The protein below binds the small molecule below.
Small molecule (SMILES): Nc1ccn([C@@H]2O[C@H](CO[P](=O)(O)O[C@H]3[C@@H](O)[C@H](n4cnc5c(N)ncnc54)O[C@@H]3COP(=O)=O)[C@@H](O[P](=O)(O)OC[C@H]3O[C@@H](n4cnc5c(N)ncnc54)[C@H](O)[C@@H]3O)[C@H]2O)c(=O)n1

Sequence of chain 1.A:
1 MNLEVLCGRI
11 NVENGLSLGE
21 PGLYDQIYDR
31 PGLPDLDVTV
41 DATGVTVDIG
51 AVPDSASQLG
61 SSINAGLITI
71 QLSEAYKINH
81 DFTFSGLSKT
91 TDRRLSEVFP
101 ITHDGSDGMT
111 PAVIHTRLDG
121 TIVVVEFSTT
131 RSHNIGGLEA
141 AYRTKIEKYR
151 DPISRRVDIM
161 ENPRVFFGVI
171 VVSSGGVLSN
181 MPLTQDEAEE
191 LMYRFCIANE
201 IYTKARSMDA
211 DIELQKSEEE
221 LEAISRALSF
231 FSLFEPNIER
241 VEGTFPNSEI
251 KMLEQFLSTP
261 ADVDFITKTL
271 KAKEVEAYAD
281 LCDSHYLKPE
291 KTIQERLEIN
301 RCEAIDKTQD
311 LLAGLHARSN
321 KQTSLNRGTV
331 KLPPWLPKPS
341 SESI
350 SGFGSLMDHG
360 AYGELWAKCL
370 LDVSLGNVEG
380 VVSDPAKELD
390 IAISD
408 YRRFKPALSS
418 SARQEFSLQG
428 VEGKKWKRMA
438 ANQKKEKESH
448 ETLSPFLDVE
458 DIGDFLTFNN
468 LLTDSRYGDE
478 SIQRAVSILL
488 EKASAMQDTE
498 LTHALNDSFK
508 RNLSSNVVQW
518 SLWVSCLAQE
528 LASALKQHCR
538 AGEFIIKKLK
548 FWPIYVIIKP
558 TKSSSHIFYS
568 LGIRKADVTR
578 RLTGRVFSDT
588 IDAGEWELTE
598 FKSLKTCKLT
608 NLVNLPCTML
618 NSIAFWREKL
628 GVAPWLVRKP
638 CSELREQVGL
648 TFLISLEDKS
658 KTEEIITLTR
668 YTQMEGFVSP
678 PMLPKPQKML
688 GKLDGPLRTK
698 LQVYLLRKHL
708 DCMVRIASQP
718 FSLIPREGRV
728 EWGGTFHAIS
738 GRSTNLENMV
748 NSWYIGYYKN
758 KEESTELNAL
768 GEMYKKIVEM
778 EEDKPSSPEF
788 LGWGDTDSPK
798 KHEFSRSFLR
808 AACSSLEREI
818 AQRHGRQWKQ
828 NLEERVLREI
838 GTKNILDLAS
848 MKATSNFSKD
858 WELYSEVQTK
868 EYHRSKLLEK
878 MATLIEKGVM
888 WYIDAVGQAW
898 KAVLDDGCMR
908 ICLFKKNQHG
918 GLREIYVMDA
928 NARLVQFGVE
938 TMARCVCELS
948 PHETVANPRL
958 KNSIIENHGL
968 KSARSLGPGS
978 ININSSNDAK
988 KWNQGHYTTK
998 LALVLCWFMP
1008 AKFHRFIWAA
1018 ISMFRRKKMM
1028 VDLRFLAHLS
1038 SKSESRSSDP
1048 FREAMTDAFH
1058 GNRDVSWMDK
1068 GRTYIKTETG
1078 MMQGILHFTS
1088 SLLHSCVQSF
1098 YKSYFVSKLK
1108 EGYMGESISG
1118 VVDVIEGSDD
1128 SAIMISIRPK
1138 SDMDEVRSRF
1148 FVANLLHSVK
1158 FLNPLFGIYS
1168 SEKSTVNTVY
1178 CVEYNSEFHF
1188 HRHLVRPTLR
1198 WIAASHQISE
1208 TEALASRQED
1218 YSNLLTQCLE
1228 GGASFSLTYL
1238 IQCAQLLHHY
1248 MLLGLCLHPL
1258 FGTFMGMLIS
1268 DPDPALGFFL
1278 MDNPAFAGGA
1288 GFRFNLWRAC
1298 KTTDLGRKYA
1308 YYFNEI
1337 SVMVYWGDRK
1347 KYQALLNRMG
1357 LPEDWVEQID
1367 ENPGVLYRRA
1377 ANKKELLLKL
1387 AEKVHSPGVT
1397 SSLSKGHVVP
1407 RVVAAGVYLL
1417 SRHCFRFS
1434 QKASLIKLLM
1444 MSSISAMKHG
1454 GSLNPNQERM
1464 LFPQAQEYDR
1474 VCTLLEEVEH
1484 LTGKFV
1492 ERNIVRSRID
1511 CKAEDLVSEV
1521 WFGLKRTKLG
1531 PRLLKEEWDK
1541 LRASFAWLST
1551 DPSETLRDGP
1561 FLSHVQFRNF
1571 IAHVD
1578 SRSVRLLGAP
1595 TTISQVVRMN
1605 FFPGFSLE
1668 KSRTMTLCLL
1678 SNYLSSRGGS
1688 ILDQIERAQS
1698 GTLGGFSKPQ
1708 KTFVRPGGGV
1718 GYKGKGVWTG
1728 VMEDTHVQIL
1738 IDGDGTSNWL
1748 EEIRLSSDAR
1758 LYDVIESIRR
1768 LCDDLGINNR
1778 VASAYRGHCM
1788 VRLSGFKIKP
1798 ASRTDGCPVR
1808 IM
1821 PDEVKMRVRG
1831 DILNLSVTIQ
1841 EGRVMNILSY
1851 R

Binding-site contacts:
Ligand atom O3' contacts residue ASN1182 of chain 1.A at 3.4 Å (h-bond).
Ligand atom OP1 contacts residue ARG1197 of chain 1.A at 3.3 Å.
Ligand atom C4' contacts residue TRP1198 of chain 1.A at 3.3 Å (hydrophobic).
Ligand atom OP1 contacts residue ASN1182 of chain 1.A at 3.6 Å.
Ligand atom C5' contacts residue TRP1198 of chain 1.A at 3.9 Å (hydrophobic).
Ligand atom O3' contacts residue MG1 of chain 1.E at 3.4 Å.
Ligand atom N3 contacts residue 2KH1 of chain 1.F at 3.5 Å.
Ligand atom O2' contacts residue SER1125 of chain 1.A at 3.2 Å.
Ligand atom P contacts residue SER1183 of chain 1.A at 3.5 Å.
Ligand atom OP2 contacts residue LYS758 of chain 1.A at 3.2 Å (salt-bridge).
Ligand atom O2' contacts residue ASP1126 of chain 1.A at 3.2 Å (salt-bridge).
Ligand atom C4' contacts residue ASN1182 of chain 1.A at 3.6 Å.
Ligand atom C5 contacts residue 2KH1 of chain 1.F at 3.5 Å.
Ligand atom O2' contacts residue ASN1182 of chain 1.A at 3.5 Å.
Ligand atom O4' contacts residue TRP1198 of chain 1.A at 3.5 Å (h-bond).
Ligand atom C2' contacts residue 2KH1 of chain 1.F at 3.3 Å.
Ligand atom OP2 contacts residue SER1183 of chain 1.A at 3.9 Å.
Ligand atom OP2 contacts residue ARG1197 of chain 1.A at 3.7 Å.
Ligand atom OP2 contacts residue ARG1197 of chain 1.A at 2.5 Å (salt-bridge).
Ligand atom N6 contacts residue 2KH1 of chain 1.F at 3.3 Å (h-bond).
Ligand atom C5' contacts residue ARG1197 of chain 1.A at 3.4 Å.
Ligand atom P contacts residue ARG1197 of chain 1.A at 3.6 Å.
Ligand atom O3' contacts residue 2KH1 of chain 1.F at 3.2 Å (h-bond).
Ligand atom O3' contacts residue ARG1197 of chain 1.A at 3.8 Å.
Ligand atom C5' contacts residue ASN1182 of chain 1.A at 3.8 Å.
Ligand atom C3' contacts residue 2KH1 of chain 1.F at 3.7 Å.
Ligand atom O4' contacts residue GLN1224 of chain 1.A at 3.8 Å.
Ligand atom O2' contacts residue TRP1198 of chain 1.A at 3.2 Å.
Ligand atom OP1 contacts residue SER1183 of chain 1.A at 2.5 Å (h-bond).
Ligand atom C5' contacts residue ASN1182 of chain 1.A at 3.9 Å.
Ligand atom O3' contacts residue TRP1198 of chain 1.A at 3.8 Å.
Ligand atom O3' contacts residue ASP1126 of chain 1.A at 2.9 Å (salt-bridge).
Ligand atom C2 contacts residue 2KH1 of chain 1.F at 3.4 Å.
Ligand atom OP1 contacts residue ARG1197 of chain 1.A at 3.4 Å (salt-bridge).
Ligand atom P contacts residue ARG1197 of chain 1.A at 3.3 Å.
Ligand atom O5' contacts residue ARG1197 of chain 1.A at 3.4 Å (salt-bridge).
Ligand atom C4 contacts residue 2KH1 of chain 1.F at 3.6 Å.
Ligand atom O2' contacts residue 2KH1 of chain 1.F at 3.2 Å (h-bond).
Ligand atom C6 contacts residue 2KH1 of chain 1.F at 3.4 Å.
Ligand atom N1 contacts residue 2KH1 of chain 1.F at 3.2 Å.